Binding-site contacts:
Ligand atom C7 contacts residue ASN197 of chain 2.A at 3.3 Å.
Ligand atom N2 contacts residue ASN197 of chain 2.A at 2.8 Å (h-bond).
Ligand atom O6 contacts residue SER243 of chain 2.A at 2.8 Å (h-bond).
Ligand atom C1 contacts residue SER243 of chain 2.A at 4.2 Å.
Ligand atom C2 contacts residue ASN197 of chain 2.A at 2.5 Å.
Ligand atom C5 contacts residue GLN200 of chain 2.A at 3.9 Å.
Ligand atom C6 contacts residue SER243 of chain 2.A at 3.6 Å.
Ligand atom N2 contacts residue THR199 of chain 2.A at 3.8 Å.
Ligand atom O7 contacts residue ASN197 of chain 2.A at 3.4 Å (h-bond).
Ligand atom O6 contacts residue GLN200 of chain 2.A at 3.5 Å (h-bond).
Ligand atom C6 contacts residue GLN200 of chain 2.A at 4.2 Å.
Ligand atom C1 contacts residue THR199 of chain 2.A at 4.0 Å.
Ligand atom C4 contacts residue ASN197 of chain 2.A at 4.3 Å.
Ligand atom C2 contacts residue THR199 of chain 2.A at 4.4 Å.
Ligand atom O5 contacts residue GLN200 of chain 2.A at 4.4 Å.
Ligand atom C5 contacts residue ASN197 of chain 2.A at 3.7 Å.
Ligand atom C3 contacts residue ASN197 of chain 2.A at 3.8 Å.
Ligand atom C8 contacts residue ASN197 of chain 2.A at 4.4 Å.
Ligand atom C1 contacts residue ASN197 of chain 2.A at 1.4 Å.
Ligand atom O5 contacts residue SER243 of chain 2.A at 3.2 Å.
Ligand atom O5 contacts residue ASN197 of chain 2.A at 2.4 Å (h-bond).
Ligand atom C5 contacts residue SER243 of chain 2.A at 4.1 Å.

Sequence of chain 2.A:
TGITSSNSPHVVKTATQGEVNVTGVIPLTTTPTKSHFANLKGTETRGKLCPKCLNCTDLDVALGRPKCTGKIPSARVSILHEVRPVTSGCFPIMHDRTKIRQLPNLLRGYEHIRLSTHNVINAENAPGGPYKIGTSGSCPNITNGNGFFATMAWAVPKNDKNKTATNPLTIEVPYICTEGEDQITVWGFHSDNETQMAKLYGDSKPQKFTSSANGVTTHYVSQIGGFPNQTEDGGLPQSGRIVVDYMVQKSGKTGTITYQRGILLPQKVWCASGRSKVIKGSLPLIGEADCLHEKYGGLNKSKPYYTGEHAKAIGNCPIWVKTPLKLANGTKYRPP

The protein below binds the small molecule below.
Small molecule (SMILES): CC(=O)N[C@H]1[C@H](O[C@H]2[C@H](O)[C@@H](NC(C)=O)CO[C@@H]2CO)O[C@H](CO)[C@@H](O)[C@@H]1O